Binding-site contacts:
Ligand atom C6 contacts residue PHE1101 of chain 1.C at 4.3 Å (hydrophobic).
Ligand atom C5 contacts residue HIS1099 of chain 1.C at 4.1 Å.
Ligand atom O4 contacts residue HIS1099 of chain 1.C at 4.0 Å.
Ligand atom C3 contacts residue ASN1096 of chain 1.C at 3.8 Å.
Ligand atom C3 contacts residue HIS1099 of chain 1.C at 4.3 Å.
Ligand atom O3 contacts residue THR1098 of chain 1.C at 4.4 Å.
Ligand atom C3 contacts residue THR1098 of chain 1.C at 3.6 Å.
Ligand atom C8 contacts residue THR1098 of chain 1.C at 4.0 Å.
Ligand atom C7 contacts residue THR1098 of chain 1.C at 4.1 Å.
Ligand atom C1 contacts residue THR1098 of chain 1.C at 3.8 Å.
Ligand atom C1 contacts residue HIS1099 of chain 1.C at 4.3 Å.
Ligand atom N2 contacts residue THR1098 of chain 1.C at 3.1 Å (h-bond).
Ligand atom C5 contacts residue ASN1096 of chain 1.C at 3.6 Å.
Ligand atom C4 contacts residue ASN1096 of chain 1.C at 4.2 Å.
Ligand atom C2 contacts residue ASN1096 of chain 1.C at 2.5 Å.
Ligand atom C2 contacts residue THR1098 of chain 1.C at 3.6 Å.
Ligand atom C4 contacts residue HIS1099 of chain 1.C at 4.5 Å.
Ligand atom C8 contacts residue GLY1097 of chain 1.C at 4.2 Å.
Ligand atom N2 contacts residue ASN1096 of chain 1.C at 3.0 Å (h-bond).
Ligand atom C8 contacts residue ASN1096 of chain 1.C at 3.5 Å.
Ligand atom O5 contacts residue ASN1096 of chain 1.C at 2.3 Å (h-bond).
Ligand atom C1 contacts residue ASN1096 of chain 1.C at 1.4 Å.
Ligand atom O5 contacts residue PHE1101 of chain 1.C at 4.3 Å.
Ligand atom C7 contacts residue ASN1096 of chain 1.C at 3.6 Å.
Ligand atom O7 contacts residue ASN1096 of chain 1.C at 3.9 Å.

A protein and the small-molecule ligand that binds it are described below.
Small molecule (SMILES): CC(=O)N[C@H]1[C@H](O[C@H]2[C@H](O)[C@@H](NC(C)=O)CO[C@@H]2CO)O[C@H](CO)[C@@H](O)[C@@H]1O

Sequence of chain 1.C:
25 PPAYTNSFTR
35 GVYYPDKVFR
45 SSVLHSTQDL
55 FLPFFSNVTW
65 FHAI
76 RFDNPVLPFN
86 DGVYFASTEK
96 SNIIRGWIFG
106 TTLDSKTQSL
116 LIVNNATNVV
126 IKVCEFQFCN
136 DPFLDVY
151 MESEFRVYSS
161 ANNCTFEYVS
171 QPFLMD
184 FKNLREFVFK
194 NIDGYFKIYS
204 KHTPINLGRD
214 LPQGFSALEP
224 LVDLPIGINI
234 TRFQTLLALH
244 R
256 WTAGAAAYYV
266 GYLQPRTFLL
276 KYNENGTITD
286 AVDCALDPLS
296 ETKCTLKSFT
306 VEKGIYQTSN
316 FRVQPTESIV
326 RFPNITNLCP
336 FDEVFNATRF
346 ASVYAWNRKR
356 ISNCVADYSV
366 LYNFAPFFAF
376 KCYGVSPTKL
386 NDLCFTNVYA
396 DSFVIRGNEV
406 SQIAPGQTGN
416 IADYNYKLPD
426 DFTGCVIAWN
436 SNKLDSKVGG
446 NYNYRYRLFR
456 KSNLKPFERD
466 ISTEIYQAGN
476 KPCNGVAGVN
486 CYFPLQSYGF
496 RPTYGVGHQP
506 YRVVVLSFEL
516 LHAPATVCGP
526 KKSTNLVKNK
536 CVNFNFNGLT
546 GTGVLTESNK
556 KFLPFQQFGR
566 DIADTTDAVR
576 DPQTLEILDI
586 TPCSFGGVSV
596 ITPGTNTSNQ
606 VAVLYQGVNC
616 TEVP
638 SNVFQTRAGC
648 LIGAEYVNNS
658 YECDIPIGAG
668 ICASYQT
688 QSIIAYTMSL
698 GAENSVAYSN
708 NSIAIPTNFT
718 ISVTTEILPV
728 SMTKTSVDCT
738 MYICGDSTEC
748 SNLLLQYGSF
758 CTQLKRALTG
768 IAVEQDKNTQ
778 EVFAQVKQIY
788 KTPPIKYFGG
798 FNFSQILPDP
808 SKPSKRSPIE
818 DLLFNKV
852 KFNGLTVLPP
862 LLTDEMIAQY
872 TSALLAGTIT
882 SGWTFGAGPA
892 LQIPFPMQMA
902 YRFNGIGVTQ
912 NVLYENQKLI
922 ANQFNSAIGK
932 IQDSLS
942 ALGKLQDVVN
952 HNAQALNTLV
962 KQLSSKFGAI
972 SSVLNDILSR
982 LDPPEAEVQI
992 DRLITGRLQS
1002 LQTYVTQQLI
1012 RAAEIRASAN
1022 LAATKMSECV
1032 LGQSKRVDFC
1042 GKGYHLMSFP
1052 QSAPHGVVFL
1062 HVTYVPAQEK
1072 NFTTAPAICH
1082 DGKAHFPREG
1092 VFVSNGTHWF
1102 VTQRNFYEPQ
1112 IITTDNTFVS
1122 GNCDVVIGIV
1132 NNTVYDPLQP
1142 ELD